Sequence of chain 1.B:
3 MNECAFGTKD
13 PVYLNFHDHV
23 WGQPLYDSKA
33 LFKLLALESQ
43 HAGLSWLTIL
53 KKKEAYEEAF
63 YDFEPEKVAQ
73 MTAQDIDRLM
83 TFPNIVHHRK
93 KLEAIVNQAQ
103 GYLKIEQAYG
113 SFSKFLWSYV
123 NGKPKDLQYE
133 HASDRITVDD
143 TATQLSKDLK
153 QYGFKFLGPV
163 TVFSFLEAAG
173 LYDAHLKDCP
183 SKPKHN

Binding-site contacts:
Ligand atom N1 contacts residue TYR15 of chain 1.B at 4.4 Å.
Ligand atom C3A contacts residue PHE18 of chain 1.B at 4.3 Å (hydrophobic).
Ligand atom C8 contacts residue SER166 of chain 1.B at 4.1 Å.
Ligand atom C6 contacts residue SER166 of chain 1.B at 4.2 Å.
Ligand atom N6 contacts residue GLU40 of chain 1.B at 2.7 Å (salt-bridge).
Ligand atom C3A contacts residue TRP48 of chain 1.B at 4.0 Å (hydrophobic).
Ligand atom C5 contacts residue SER166 of chain 1.B at 4.3 Å.
Ligand atom N9 contacts residue TRP23 of chain 1.B at 3.4 Å.
Ligand atom C3A contacts residue TYR15 of chain 1.B at 3.1 Å (hydrophobic).
Ligand atom N7 contacts residue GLU40 of chain 1.B at 2.7 Å (salt-bridge).
Ligand atom N6 contacts residue TRP48 of chain 1.B at 3.9 Å.
Ligand atom C6 contacts residue TRP48 of chain 1.B at 3.5 Å (hydrophobic).
Ligand atom C4 contacts residue TRP23 of chain 1.B at 4.0 Å (hydrophobic).
Ligand atom N6 contacts residue SER166 of chain 1.B at 3.9 Å.
Ligand atom C8 contacts residue TRP48 of chain 1.B at 3.5 Å (hydrophobic).
Ligand atom C5 contacts residue GLU40 of chain 1.B at 3.8 Å.
Ligand atom C8 contacts residue ALA170 of chain 1.B at 3.4 Å (hydrophobic).
Ligand atom C3A contacts residue TRP23 of chain 1.B at 3.7 Å (hydrophobic).
Ligand atom N7 contacts residue TRP48 of chain 1.B at 3.5 Å.
Ligand atom C8 contacts residue GLU40 of chain 1.B at 3.4 Å.
Ligand atom N9 contacts residue ALA170 of chain 1.B at 3.9 Å.
Ligand atom N7 contacts residue SER166 of chain 1.B at 4.1 Å.
Ligand atom C8 contacts residue TRP23 of chain 1.B at 4.2 Å (hydrophobic).
Ligand atom N3 contacts residue TRP23 of chain 1.B at 4.2 Å.
Ligand atom N9 contacts residue TRP48 of chain 1.B at 3.4 Å (h-bond).
Ligand atom N3 contacts residue TRP48 of chain 1.B at 3.5 Å.
Ligand atom C8 contacts residue PHE18 of chain 1.B at 4.2 Å (hydrophobic).
Ligand atom N6 contacts residue HIS43 of chain 1.B at 3.6 Å.
Ligand atom N3 contacts residue TYR15 of chain 1.B at 3.5 Å (h-bond).
Ligand atom N7 contacts residue ALA170 of chain 1.B at 4.5 Å.
Ligand atom N9 contacts residue PHE18 of chain 1.B at 3.6 Å.
Ligand atom N1 contacts residue TRP48 of chain 1.B at 3.5 Å.
Ligand atom C2 contacts residue TRP48 of chain 1.B at 3.9 Å (hydrophobic).
Ligand atom C3A contacts residue PHE8 of chain 1.B at 3.2 Å (hydrophobic).
Ligand atom C4 contacts residue TRP48 of chain 1.B at 3.4 Å (hydrophobic).
Ligand atom C5 contacts residue TRP48 of chain 1.B at 3.5 Å (hydrophobic).
Ligand atom C6 contacts residue GLU40 of chain 1.B at 3.7 Å.
Ligand atom C2 contacts residue TYR15 of chain 1.B at 3.4 Å (hydrophobic).

This protein binds this small molecule.
Small molecule (SMILES): Cn1cnc(N)c2ncnc1-2